Binding-site contacts:
Ligand atom O1 contacts residue SER68 of chain 1.P at 2.9 Å.
Ligand atom O4 contacts residue SER68 of chain 1.P at 3.2 Å.
Ligand atom P contacts residue SER69 of chain 1.P at 3.7 Å.
Ligand atom O4 contacts residue SER69 of chain 1.P at 3.4 Å (h-bond).
Ligand atom O2 contacts residue ALA67 of chain 1.P at 4.2 Å.
Ligand atom N contacts residue SER68 of chain 1.P at 4.1 Å.
Ligand atom O3 contacts residue SER69 of chain 1.P at 4.4 Å.
Ligand atom O3 contacts residue SER68 of chain 1.P at 3.8 Å.
Ligand atom O2 contacts residue SER68 of chain 1.P at 1.5 Å.
Ligand atom O1 contacts residue THR62 of chain 1.P at 4.2 Å.
Ligand atom O2 contacts residue SER69 of chain 1.P at 2.8 Å (h-bond).
Ligand atom P contacts residue SER68 of chain 1.P at 2.6 Å.

Sequence of chain 1.P:
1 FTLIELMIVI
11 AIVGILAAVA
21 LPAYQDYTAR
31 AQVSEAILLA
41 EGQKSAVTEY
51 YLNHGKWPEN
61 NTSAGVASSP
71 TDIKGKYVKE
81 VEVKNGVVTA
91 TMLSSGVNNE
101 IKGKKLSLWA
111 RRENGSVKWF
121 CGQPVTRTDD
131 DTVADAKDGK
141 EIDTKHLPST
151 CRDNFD

The protein below binds the small molecule below.
Small molecule (SMILES): NCCOP(=O)(O)O